Sequence of chain 1.B:
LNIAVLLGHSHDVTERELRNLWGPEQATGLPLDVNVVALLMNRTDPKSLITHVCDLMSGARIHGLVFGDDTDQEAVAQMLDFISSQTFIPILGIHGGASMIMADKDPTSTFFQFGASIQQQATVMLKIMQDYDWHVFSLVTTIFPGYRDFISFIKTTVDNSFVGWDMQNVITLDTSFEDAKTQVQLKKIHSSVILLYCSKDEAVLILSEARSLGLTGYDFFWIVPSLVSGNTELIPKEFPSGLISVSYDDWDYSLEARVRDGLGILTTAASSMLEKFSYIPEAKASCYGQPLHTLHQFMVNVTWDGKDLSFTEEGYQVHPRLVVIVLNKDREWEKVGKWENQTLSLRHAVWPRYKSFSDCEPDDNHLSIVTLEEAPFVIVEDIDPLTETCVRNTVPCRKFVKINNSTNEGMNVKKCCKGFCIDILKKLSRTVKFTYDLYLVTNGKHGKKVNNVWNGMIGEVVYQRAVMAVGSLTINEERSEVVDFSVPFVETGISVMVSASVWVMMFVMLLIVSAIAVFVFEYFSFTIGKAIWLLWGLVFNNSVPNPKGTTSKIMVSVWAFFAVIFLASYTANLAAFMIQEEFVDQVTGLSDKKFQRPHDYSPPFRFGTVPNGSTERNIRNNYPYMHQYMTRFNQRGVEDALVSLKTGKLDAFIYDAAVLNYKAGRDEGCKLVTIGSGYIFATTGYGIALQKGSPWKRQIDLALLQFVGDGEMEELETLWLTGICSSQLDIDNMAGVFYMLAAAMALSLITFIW

Binding-site contacts:
Ligand atom C1 contacts residue ASN444 of chain 1.B at 1.5 Å.
Ligand atom O7 contacts residue ASN444 of chain 1.B at 4.2 Å.
Ligand atom C5 contacts residue ASN444 of chain 1.B at 3.7 Å.
Ligand atom C7 contacts residue ASN444 of chain 1.B at 3.3 Å.
Ligand atom O5 contacts residue ASN444 of chain 1.B at 2.3 Å (h-bond).
Ligand atom C3 contacts residue ASN444 of chain 1.B at 3.9 Å.
Ligand atom C8 contacts residue ASN444 of chain 1.B at 3.3 Å.
Ligand atom C2 contacts residue ASN444 of chain 1.B at 2.6 Å.
Ligand atom C4 contacts residue ASN444 of chain 1.B at 4.3 Å.
Ligand atom N2 contacts residue ASN444 of chain 1.B at 2.8 Å (h-bond).

The small molecule below binds the protein below.
Small molecule (SMILES): CC(=O)N[C@@H]1[C@@H](O)[C@H](O)[C@@H](CO)O[C@H]1O